Binding-site contacts:
Ligand atom N2 contacts residue ASN663 of chain 1.B at 2.8 Å (h-bond).
Ligand atom O5 contacts residue HIS661 of chain 1.B at 3.9 Å.
Ligand atom O5 contacts residue ASN663 of chain 1.B at 2.4 Å (h-bond).
Ligand atom C4 contacts residue ASN663 of chain 1.B at 4.3 Å.
Ligand atom O6 contacts residue ASN663 of chain 1.B at 4.2 Å.
Ligand atom C5 contacts residue ASN663 of chain 1.B at 3.7 Å.
Ligand atom C2 contacts residue ASN663 of chain 1.B at 2.5 Å.
Ligand atom O6 contacts residue HIS661 of chain 1.B at 4.3 Å.
Ligand atom C7 contacts residue ASN663 of chain 1.B at 3.6 Å.
Ligand atom O7 contacts residue ASN663 of chain 1.B at 4.1 Å.
Ligand atom C6 contacts residue HIS661 of chain 1.B at 4.0 Å.
Ligand atom C3 contacts residue ASN663 of chain 1.B at 3.9 Å.
Ligand atom C1 contacts residue ASN663 of chain 1.B at 1.4 Å.
Ligand atom C6 contacts residue ASN663 of chain 1.B at 4.5 Å.

Sequence of chain 1.B:
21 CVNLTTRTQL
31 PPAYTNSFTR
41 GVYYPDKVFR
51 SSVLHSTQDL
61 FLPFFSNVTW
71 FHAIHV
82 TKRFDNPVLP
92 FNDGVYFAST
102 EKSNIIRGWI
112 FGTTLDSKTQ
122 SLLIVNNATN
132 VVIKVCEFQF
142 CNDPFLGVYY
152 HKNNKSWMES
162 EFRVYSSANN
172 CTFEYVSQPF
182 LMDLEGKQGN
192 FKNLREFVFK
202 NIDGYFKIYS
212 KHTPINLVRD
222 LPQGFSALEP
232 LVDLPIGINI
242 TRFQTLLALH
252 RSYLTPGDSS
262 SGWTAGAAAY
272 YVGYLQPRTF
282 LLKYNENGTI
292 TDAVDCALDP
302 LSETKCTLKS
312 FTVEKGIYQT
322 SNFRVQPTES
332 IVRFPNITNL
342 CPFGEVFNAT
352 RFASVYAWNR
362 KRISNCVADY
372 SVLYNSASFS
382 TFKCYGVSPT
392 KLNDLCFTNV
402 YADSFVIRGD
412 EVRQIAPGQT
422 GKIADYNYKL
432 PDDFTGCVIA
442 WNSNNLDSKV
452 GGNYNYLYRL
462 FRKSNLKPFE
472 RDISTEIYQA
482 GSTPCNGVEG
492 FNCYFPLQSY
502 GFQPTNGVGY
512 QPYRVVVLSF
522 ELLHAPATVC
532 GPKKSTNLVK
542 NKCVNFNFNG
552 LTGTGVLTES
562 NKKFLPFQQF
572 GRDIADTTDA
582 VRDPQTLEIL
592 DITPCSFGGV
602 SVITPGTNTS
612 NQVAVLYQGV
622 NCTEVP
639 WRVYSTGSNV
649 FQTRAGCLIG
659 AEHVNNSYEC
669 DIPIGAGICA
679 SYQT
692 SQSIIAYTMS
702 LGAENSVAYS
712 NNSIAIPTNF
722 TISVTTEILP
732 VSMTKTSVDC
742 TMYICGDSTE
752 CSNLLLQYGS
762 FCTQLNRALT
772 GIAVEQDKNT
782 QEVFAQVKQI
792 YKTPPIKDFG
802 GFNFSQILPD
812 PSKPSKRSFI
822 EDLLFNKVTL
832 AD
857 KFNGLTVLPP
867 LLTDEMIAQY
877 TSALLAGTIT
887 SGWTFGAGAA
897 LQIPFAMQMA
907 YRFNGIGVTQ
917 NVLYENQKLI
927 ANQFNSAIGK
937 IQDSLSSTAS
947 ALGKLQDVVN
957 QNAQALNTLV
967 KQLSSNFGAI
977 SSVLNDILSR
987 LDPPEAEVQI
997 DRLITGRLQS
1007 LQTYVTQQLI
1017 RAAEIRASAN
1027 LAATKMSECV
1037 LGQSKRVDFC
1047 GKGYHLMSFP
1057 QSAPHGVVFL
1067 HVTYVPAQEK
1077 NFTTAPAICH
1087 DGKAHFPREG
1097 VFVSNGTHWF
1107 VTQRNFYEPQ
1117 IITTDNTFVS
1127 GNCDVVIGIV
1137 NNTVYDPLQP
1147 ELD

This protein binds this small molecule.
Small molecule (SMILES): CC(=O)N[C@@H]1[C@@H](O)[C@H](O)[C@@H](CO)O[C@H]1O